The small molecule below binds the protein below.
Small molecule (SMILES): Nc1ncnc2c1ncn2[C@H]1C[C@H](O)[C@@H](CO[P](=O)(O)O[P](=O)(O)OP(=O)(O)O)O1

Sequence of chain 1.C:
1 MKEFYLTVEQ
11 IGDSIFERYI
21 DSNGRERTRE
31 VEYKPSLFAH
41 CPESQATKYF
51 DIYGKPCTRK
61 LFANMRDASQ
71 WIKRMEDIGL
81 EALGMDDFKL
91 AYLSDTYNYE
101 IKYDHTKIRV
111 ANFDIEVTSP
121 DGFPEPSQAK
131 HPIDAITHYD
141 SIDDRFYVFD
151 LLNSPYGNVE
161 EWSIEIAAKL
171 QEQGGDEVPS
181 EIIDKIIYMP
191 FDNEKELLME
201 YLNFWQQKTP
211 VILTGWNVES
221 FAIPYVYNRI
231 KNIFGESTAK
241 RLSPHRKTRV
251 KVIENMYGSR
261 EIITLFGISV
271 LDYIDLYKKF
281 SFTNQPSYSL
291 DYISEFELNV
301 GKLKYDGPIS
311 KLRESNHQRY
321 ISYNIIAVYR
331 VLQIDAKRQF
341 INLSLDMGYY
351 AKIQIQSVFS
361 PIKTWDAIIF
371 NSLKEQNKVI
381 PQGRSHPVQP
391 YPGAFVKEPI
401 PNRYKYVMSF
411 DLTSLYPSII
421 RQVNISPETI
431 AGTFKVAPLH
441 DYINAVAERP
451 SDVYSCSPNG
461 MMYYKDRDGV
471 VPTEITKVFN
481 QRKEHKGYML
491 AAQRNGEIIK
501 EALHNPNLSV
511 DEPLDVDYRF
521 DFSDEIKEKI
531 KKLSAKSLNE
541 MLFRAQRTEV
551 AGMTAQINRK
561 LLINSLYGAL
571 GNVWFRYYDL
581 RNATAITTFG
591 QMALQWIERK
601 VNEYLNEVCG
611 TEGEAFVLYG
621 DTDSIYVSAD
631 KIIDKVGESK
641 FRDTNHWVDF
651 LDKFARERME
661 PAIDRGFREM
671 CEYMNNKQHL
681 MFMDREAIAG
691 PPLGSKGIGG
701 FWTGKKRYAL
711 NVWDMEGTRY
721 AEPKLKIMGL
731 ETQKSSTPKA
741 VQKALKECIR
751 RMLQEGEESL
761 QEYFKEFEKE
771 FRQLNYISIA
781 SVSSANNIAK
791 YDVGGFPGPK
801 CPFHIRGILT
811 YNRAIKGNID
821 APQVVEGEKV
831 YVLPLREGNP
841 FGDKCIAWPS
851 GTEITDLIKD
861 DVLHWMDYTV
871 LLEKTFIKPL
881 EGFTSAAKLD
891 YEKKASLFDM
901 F

Binding-site contacts:
Ligand atom O4' contacts residue THR622 of chain 1.C at 4.3 Å.
Ligand atom O3' contacts residue PRO417 of chain 1.C at 4.1 Å.
Ligand atom N7 contacts residue TYR567 of chain 1.C at 4.3 Å.
Ligand atom C8 contacts residue TYR416 of chain 1.C at 3.5 Å (hydrophobic).
Ligand atom O3' contacts residue LEU415 of chain 1.C at 4.0 Å.
Ligand atom N9 contacts residue TYR416 of chain 1.C at 4.1 Å.
Ligand atom O3' contacts residue TYR416 of chain 1.C at 4.3 Å.
Ligand atom C2' contacts residue TYR416 of chain 1.C at 3.6 Å (hydrophobic).
Ligand atom O3' contacts residue SER414 of chain 1.C at 4.0 Å.
Ligand atom C1' contacts residue THR622 of chain 1.C at 4.1 Å.
Ligand atom C5' contacts residue ASP623 of chain 1.C at 4.4 Å.
Ligand atom C1' contacts residue TYR416 of chain 1.C at 4.2 Å (hydrophobic).
Ligand atom C4' contacts residue ASP623 of chain 1.C at 3.9 Å.
Ligand atom O1A contacts residue ASN564 of chain 1.C at 3.5 Å (h-bond).
Ligand atom O4' contacts residue ASP623 of chain 1.C at 4.3 Å.
Ligand atom N7 contacts residue TYR416 of chain 1.C at 4.4 Å.
Ligand atom C8 contacts residue TYR567 of chain 1.C at 4.4 Å (hydrophobic).
Ligand atom O1B contacts residue ASN564 of chain 1.C at 3.3 Å (h-bond).